Sequence of chain 1.A:
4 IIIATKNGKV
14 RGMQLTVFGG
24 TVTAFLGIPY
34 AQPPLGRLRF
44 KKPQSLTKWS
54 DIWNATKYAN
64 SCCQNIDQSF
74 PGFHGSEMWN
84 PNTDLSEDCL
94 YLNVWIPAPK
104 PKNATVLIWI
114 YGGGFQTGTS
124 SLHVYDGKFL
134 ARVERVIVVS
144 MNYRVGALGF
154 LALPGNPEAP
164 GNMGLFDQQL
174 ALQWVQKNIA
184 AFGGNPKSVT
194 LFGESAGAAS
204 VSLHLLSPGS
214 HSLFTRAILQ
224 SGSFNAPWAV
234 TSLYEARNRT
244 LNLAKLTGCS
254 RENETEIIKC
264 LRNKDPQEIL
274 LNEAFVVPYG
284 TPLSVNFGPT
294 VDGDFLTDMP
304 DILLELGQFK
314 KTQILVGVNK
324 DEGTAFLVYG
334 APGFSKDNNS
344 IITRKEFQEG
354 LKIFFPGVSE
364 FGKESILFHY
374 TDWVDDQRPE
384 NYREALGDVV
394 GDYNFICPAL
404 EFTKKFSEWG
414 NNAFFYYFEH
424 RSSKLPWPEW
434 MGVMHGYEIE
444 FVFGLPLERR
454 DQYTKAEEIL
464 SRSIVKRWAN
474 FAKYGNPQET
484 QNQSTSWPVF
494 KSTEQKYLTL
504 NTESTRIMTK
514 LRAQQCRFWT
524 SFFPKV

Binding-site contacts:
Ligand atom O5 contacts residue ARG14 of chain 1.A at 3.4 Å (salt-bridge).
Ligand atom C8 contacts residue ASN57 of chain 1.A at 3.8 Å.
Ligand atom C5 contacts residue ARG14 of chain 1.A at 3.7 Å.
Ligand atom C1 contacts residue ARG14 of chain 1.A at 3.7 Å.
Ligand atom C5 contacts residue ASN57 of chain 1.A at 3.7 Å.
Ligand atom C4 contacts residue ASN57 of chain 1.A at 4.2 Å.
Ligand atom O5 contacts residue ASN57 of chain 1.A at 2.5 Å (h-bond).
Ligand atom C6 contacts residue ARG14 of chain 1.A at 4.1 Å.
Ligand atom C7 contacts residue ASN57 of chain 1.A at 3.5 Å.
Ligand atom C3 contacts residue ARG14 of chain 1.A at 4.5 Å.
Ligand atom O7 contacts residue ASN57 of chain 1.A at 4.4 Å.
Ligand atom N2 contacts residue ASN57 of chain 1.A at 2.8 Å (h-bond).
Ligand atom C3 contacts residue ASN57 of chain 1.A at 3.7 Å.
Ligand atom C1 contacts residue ASN57 of chain 1.A at 1.4 Å.
Ligand atom C2 contacts residue ASN57 of chain 1.A at 2.4 Å.

The protein below binds the small molecule below.
Small molecule (SMILES): CC(=O)N[C@@H]1[C@@H](O)[C@H](O)[C@@H](CO)O[C@H]1O